A small-molecule ligand and the protein it binds are described below.
Small molecule (SMILES): Cc1ccc(O)c(NS(=O)(=O)N(C)C(C)C)c1

Binding-site contacts:
Ligand atom C2 contacts residue TYR72 of chain 1.B at 3.4 Å (hydrophobic).
Ligand atom C3 contacts residue TYR72 of chain 1.B at 3.4 Å (hydrophobic).
Ligand atom C5 contacts residue THR11 of chain 1.B at 3.9 Å.
Ligand atom N contacts residue TYR72 of chain 1.B at 4.4 Å.
Ligand atom O2 contacts residue TYR72 of chain 1.B at 3.6 Å.
Ligand atom C contacts residue THR11 of chain 1.B at 3.6 Å.
Ligand atom C2 contacts residue PHE93 of chain 1.B at 4.5 Å (hydrophobic).
Ligand atom C3 contacts residue GLU87 of chain 1.B at 4.0 Å.
Ligand atom C4 contacts residue GLU87 of chain 1.B at 3.6 Å.
Ligand atom C1 contacts residue THR11 of chain 1.B at 3.7 Å.
Ligand atom C contacts residue PRO9 of chain 1.B at 3.8 Å (hydrophobic).
Ligand atom C contacts residue TYR72 of chain 1.B at 4.1 Å (hydrophobic).
Ligand atom O contacts residue GLN74 of chain 1.B at 4.1 Å.
Ligand atom C6 contacts residue TYR72 of chain 1.B at 4.0 Å (hydrophobic).
Ligand atom S contacts residue THR11 of chain 1.B at 4.3 Å.
Ligand atom O contacts residue THR11 of chain 1.B at 3.2 Å (h-bond).
Ligand atom C7 contacts residue LYS92 of chain 1.B at 4.0 Å.
Ligand atom C contacts residue ILE96 of chain 1.B at 3.8 Å (hydrophobic).
Ligand atom N1 contacts residue ILE96 of chain 1.B at 4.0 Å.
Ligand atom C10 contacts residue THR11 of chain 1.B at 4.5 Å.
Ligand atom C10 contacts residue ILE96 of chain 1.B at 3.7 Å (hydrophobic).
Ligand atom C10 contacts residue PHE100 of chain 1.B at 4.0 Å (hydrophobic).
Ligand atom C contacts residue PHE100 of chain 1.B at 3.8 Å (hydrophobic).
Ligand atom C8 contacts residue ILE96 of chain 1.B at 3.4 Å (hydrophobic).
Ligand atom O2 contacts residue GLU87 of chain 1.B at 2.5 Å (salt-bridge).
Ligand atom C2 contacts residue ILE96 of chain 1.B at 4.0 Å (hydrophobic).
Ligand atom C7 contacts residue ILE96 of chain 1.B at 3.7 Å (hydrophobic).
Ligand atom C9 contacts residue ILE96 of chain 1.B at 4.3 Å (hydrophobic).
Ligand atom C4 contacts residue TYR72 of chain 1.B at 3.5 Å (hydrophobic).
Ligand atom C3 contacts residue PHE93 of chain 1.B at 4.3 Å (hydrophobic).
Ligand atom C5 contacts residue TYR72 of chain 1.B at 3.8 Å (hydrophobic).
Ligand atom C contacts residue PHE10 of chain 1.B at 3.9 Å (hydrophobic).
Ligand atom C6 contacts residue THR11 of chain 1.B at 3.2 Å.
Ligand atom C1 contacts residue ILE96 of chain 1.B at 3.9 Å (hydrophobic).
Ligand atom N contacts residue THR11 of chain 1.B at 4.2 Å.
Ligand atom C2 contacts residue PRO9 of chain 1.B at 3.9 Å (hydrophobic).
Ligand atom C1 contacts residue TYR72 of chain 1.B at 3.6 Å (hydrophobic).
Ligand atom O2 contacts residue LYS92 of chain 1.B at 4.2 Å.

Sequence of chain 1.B:
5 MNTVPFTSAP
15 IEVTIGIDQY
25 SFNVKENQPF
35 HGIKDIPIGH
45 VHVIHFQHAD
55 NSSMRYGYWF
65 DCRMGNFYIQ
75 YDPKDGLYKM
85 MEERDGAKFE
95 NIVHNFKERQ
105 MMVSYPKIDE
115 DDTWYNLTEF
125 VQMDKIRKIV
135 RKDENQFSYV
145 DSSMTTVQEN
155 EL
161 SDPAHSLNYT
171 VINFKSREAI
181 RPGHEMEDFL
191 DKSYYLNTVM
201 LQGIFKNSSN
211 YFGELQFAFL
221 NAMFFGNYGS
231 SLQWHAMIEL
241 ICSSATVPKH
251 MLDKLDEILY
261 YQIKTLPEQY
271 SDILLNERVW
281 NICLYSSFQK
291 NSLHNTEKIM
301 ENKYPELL